Binding-site contacts:
Ligand atom C2 contacts residue ASN231 of chain 1.C at 2.5 Å.
Ligand atom N2 contacts residue ASN231 of chain 1.C at 3.0 Å (h-bond).
Ligand atom C7 contacts residue ASN231 of chain 1.C at 3.0 Å.
Ligand atom C3 contacts residue ASN231 of chain 1.C at 3.8 Å.
Ligand atom C5 contacts residue ASN231 of chain 1.C at 3.7 Å.
Ligand atom C1 contacts residue ASN231 of chain 1.C at 1.4 Å.
Ligand atom C8 contacts residue ASN231 of chain 1.C at 4.3 Å.
Ligand atom C8 contacts residue PRO230 of chain 1.C at 4.5 Å (hydrophobic).
Ligand atom O7 contacts residue ASN231 of chain 1.C at 2.5 Å (h-bond).
Ligand atom O5 contacts residue ASN231 of chain 1.C at 2.4 Å (h-bond).
Ligand atom O7 contacts residue PRO230 of chain 1.C at 4.5 Å.
Ligand atom C4 contacts residue ASN231 of chain 1.C at 4.2 Å.

The protein below binds the small molecule below.
Small molecule (SMILES): CC(=O)N[C@@H]1[C@@H](O)[C@H](O)[C@@H](CO)O[C@H]1O

Sequence of chain 1.C:
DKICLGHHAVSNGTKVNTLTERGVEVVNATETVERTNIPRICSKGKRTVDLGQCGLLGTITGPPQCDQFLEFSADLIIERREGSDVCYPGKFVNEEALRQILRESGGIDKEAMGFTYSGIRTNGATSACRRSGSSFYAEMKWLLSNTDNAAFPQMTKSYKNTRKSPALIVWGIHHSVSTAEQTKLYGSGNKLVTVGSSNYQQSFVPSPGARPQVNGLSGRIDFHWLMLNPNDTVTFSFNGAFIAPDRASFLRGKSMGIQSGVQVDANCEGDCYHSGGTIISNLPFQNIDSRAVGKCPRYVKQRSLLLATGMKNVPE